The small molecule below binds the protein below.
Small molecule (SMILES): CC(=O)N[C@@H]1[C@@H](O)[C@H](O)[C@@H](CO)O[C@H]1O

Sequence of chain 1.B:
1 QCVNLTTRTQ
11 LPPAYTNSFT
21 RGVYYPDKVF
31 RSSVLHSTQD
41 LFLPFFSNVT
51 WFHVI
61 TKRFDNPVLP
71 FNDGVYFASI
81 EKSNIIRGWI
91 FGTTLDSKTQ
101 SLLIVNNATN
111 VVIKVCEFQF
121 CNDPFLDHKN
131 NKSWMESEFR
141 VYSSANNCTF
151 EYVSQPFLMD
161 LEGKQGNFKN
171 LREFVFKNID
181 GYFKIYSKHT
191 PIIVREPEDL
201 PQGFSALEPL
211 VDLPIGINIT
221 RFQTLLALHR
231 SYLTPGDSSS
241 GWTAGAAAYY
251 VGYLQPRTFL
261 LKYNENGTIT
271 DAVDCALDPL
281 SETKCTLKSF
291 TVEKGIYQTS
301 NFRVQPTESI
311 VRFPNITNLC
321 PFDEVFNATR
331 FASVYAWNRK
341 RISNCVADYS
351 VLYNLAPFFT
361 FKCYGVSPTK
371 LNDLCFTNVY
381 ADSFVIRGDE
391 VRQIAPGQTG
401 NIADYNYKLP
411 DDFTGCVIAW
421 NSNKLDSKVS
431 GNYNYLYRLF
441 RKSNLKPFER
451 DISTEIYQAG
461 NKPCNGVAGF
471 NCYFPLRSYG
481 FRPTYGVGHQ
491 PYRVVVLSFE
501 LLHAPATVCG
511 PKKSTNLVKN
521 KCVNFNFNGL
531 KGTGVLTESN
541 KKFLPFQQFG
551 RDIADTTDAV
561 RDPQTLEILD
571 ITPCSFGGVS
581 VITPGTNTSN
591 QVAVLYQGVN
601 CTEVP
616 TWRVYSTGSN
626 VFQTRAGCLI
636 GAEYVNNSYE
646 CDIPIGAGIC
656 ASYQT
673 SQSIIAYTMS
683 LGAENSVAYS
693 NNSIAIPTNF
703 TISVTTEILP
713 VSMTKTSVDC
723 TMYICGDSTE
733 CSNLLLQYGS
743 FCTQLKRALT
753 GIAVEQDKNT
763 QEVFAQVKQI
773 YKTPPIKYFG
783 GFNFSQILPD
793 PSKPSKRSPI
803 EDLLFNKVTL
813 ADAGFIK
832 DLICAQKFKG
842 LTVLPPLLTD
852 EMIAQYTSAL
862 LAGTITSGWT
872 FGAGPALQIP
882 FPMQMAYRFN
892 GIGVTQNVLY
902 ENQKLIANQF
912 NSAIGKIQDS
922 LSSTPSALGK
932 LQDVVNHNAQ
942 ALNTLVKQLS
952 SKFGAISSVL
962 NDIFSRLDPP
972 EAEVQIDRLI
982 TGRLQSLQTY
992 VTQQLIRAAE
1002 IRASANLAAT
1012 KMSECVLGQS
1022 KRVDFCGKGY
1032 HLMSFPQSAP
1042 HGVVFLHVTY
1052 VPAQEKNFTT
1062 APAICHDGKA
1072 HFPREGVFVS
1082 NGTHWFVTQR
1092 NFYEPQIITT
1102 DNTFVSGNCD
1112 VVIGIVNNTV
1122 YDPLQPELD

Binding-site contacts:
Ligand atom O7 contacts residue ASN1058 of chain 1.B at 3.9 Å.
Ligand atom N2 contacts residue ASN1058 of chain 1.B at 3.0 Å (h-bond).
Ligand atom C1 contacts residue ASN1058 of chain 1.B at 1.4 Å.
Ligand atom C8 contacts residue GLU1056 of chain 1.B at 4.3 Å.
Ligand atom C3 contacts residue ASN1058 of chain 1.B at 3.8 Å.
Ligand atom C5 contacts residue ASN1058 of chain 1.B at 3.5 Å.
Ligand atom C2 contacts residue ASN1058 of chain 1.B at 2.5 Å.
Ligand atom C8 contacts residue ASN1058 of chain 1.B at 3.8 Å.
Ligand atom C6 contacts residue ASN1058 of chain 1.B at 4.5 Å.
Ligand atom C7 contacts residue ASN1058 of chain 1.B at 3.4 Å.
Ligand atom C4 contacts residue ASN1058 of chain 1.B at 4.1 Å.
Ligand atom O5 contacts residue ASN1058 of chain 1.B at 2.2 Å (h-bond).